Binding-site contacts:
Ligand atom CL1 contacts residue ILE125 of chain 28.A at 3.7 Å.
Ligand atom C4B contacts residue ILE125 of chain 28.A at 4.0 Å (hydrophobic).
Ligand atom C5B contacts residue ILE125 of chain 28.A at 3.5 Å (hydrophobic).
Ligand atom N3A contacts residue TYR147 of chain 28.A at 4.1 Å.
Ligand atom C2C contacts residue MET217 of chain 28.A at 3.9 Å (hydrophobic).
Ligand atom O1A contacts residue ILE239 of chain 28.A at 4.3 Å.
Ligand atom C3C contacts residue ILE101 of chain 28.A at 3.8 Å (hydrophobic).
Ligand atom C2C contacts residue ILE101 of chain 28.A at 4.2 Å (hydrophobic).
Ligand atom N3A contacts residue PHE182 of chain 28.A at 4.1 Å.
Ligand atom CL1 contacts residue ILE239 of chain 28.A at 4.0 Å.
Ligand atom C2B contacts residue ILE184 of chain 28.A at 4.1 Å (hydrophobic).
Ligand atom C6B contacts residue ILE125 of chain 28.A at 3.3 Å (hydrophobic).
Ligand atom CL2 contacts residue ILE184 of chain 28.A at 4.2 Å.
Ligand atom O1A contacts residue LEU127 of chain 28.A at 4.1 Å.
Ligand atom C3B contacts residue ILE125 of chain 28.A at 4.3 Å (hydrophobic).
Ligand atom C2A contacts residue ILE220 of chain 28.A at 4.1 Å (hydrophobic).
Ligand atom CL2 contacts residue TYR147 of chain 28.A at 2.4 Å.
Ligand atom N2 contacts residue ASN215 of chain 28.A at 4.0 Å.
Ligand atom C5A contacts residue LEU127 of chain 28.A at 3.8 Å (hydrophobic).
Ligand atom N2 contacts residue MET217 of chain 28.A at 3.1 Å (h-bond).
Ligand atom C5 contacts residue MET217 of chain 28.A at 3.8 Å (hydrophobic).
Ligand atom C2A contacts residue PHE182 of chain 28.A at 4.1 Å (hydrophobic).
Ligand atom C4B contacts residue ILE220 of chain 28.A at 4.2 Å (hydrophobic).
Ligand atom C4A contacts residue MET146 of chain 28.A at 4.0 Å (hydrophobic).
Ligand atom C2B contacts residue TYR147 of chain 28.A at 3.4 Å (hydrophobic).
Ligand atom C3 contacts residue LEU103 of chain 28.A at 4.3 Å (hydrophobic).
Ligand atom C4 contacts residue LEU103 of chain 28.A at 3.6 Å (hydrophobic).
Ligand atom C5B contacts residue ILE220 of chain 28.A at 4.3 Å (hydrophobic).
Ligand atom C31 contacts residue MET195 of chain 28.A at 3.9 Å (hydrophobic).
Ligand atom C3 contacts residue MET217 of chain 28.A at 4.2 Å (hydrophobic).
Ligand atom CL2 contacts residue LEU187 of chain 28.A at 3.9 Å.
Ligand atom C4A contacts residue TYR145 of chain 28.A at 3.7 Å (hydrophobic).
Ligand atom C2B contacts residue ILE125 of chain 28.A at 4.1 Å (hydrophobic).
Ligand atom C1B contacts residue ILE125 of chain 28.A at 3.6 Å (hydrophobic).
Ligand atom O1B contacts residue ILE125 of chain 28.A at 4.1 Å.
Ligand atom C3B contacts residue TYR147 of chain 28.A at 3.3 Å (hydrophobic).
Ligand atom C31 contacts residue LEU103 of chain 28.A at 4.1 Å (hydrophobic).
Ligand atom N3A contacts residue ILE220 of chain 28.A at 4.3 Å.
Ligand atom O1 contacts residue MET217 of chain 28.A at 2.7 Å (h-bond).
Ligand atom C5A contacts residue TYR145 of chain 28.A at 3.7 Å (hydrophobic).

Sequence of chain 28.A:
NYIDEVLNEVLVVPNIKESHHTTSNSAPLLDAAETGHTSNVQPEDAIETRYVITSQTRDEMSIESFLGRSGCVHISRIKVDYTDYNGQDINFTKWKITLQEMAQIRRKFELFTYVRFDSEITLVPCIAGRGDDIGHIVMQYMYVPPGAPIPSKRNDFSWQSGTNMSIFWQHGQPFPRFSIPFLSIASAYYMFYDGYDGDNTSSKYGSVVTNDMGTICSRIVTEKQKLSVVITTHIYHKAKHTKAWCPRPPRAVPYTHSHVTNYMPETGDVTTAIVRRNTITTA

The small molecule below binds the protein below.
Small molecule (SMILES): Cc1cc(CCCOc2c(Cl)cc(C3=NCCO3)cc2Cl)on1